This small molecule binds to this protein.
Small molecule (SMILES): CC(=O)N[C@@H]1[C@@H](O)[C@H](O)[C@@H](CO)O[C@H]1O

Binding-site contacts:
Ligand atom C8 contacts residue ARG89 of chain 3.C at 4.1 Å.
Ligand atom C5 contacts residue ASN67 of chain 3.C at 3.8 Å.
Ligand atom C8 contacts residue PHE90 of chain 3.C at 3.6 Å (hydrophobic).
Ligand atom C3 contacts residue ASN67 of chain 3.C at 3.8 Å.
Ligand atom C7 contacts residue ASN67 of chain 3.C at 3.7 Å.
Ligand atom O7 contacts residue ASN67 of chain 3.C at 4.1 Å.
Ligand atom C8 contacts residue MET118 of chain 3.C at 4.0 Å (hydrophobic).
Ligand atom C4 contacts residue ASN67 of chain 3.C at 4.3 Å.
Ligand atom C7 contacts residue PHE90 of chain 3.C at 4.3 Å (hydrophobic).
Ligand atom N2 contacts residue ASN67 of chain 3.C at 2.8 Å (h-bond).
Ligand atom C2 contacts residue ASN67 of chain 3.C at 2.4 Å.
Ligand atom O5 contacts residue ASN67 of chain 3.C at 2.5 Å (h-bond).
Ligand atom O6 contacts residue ASN67 of chain 3.C at 3.7 Å.
Ligand atom C1 contacts residue ASN67 of chain 3.C at 1.4 Å.

Sequence of chain 3.C:
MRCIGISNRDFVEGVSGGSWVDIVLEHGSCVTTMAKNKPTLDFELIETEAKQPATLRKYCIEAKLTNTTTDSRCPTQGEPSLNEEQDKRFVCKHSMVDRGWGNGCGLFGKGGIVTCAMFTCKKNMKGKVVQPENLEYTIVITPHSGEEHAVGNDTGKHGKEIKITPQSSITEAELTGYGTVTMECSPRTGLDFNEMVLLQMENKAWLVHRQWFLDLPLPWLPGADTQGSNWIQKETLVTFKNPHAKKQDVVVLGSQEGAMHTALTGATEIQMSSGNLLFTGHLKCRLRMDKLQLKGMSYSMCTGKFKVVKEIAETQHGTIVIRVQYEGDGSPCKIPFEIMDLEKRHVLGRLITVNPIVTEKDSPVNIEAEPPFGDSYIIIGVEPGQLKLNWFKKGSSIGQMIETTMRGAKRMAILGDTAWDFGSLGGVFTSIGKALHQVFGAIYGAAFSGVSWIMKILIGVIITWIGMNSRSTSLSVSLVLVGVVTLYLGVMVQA